A protein and the small-molecule ligand that binds it are described below.
Small molecule (SMILES): CC(=O)N[C@@H]1[C@@H](O)[C@H](O)[C@@H](CO)O[C@H]1O

Sequence of chain 2.A:
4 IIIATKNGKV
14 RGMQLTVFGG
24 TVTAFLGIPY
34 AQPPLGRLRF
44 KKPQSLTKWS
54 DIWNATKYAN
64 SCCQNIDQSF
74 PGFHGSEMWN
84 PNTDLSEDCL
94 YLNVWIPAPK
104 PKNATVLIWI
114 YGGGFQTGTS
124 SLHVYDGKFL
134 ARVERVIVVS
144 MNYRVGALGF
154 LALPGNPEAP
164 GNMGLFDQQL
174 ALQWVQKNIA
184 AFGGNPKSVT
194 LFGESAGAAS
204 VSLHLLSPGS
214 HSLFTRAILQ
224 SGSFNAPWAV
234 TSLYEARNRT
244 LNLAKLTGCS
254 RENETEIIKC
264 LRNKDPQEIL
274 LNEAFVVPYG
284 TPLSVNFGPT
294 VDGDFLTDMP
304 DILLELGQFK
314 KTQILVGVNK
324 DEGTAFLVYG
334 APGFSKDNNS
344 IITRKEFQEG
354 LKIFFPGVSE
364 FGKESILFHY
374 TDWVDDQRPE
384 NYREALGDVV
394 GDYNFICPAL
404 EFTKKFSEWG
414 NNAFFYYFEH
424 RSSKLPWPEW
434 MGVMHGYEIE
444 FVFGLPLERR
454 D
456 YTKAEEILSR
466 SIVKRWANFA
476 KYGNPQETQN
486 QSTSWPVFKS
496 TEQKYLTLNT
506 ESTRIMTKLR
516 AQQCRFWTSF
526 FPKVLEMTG

Binding-site contacts:
Ligand atom O5 contacts residue ASN57 of chain 2.A at 2.4 Å (h-bond).
Ligand atom O6 contacts residue ARG14 of chain 2.A at 4.2 Å.
Ligand atom N2 contacts residue ASN57 of chain 2.A at 3.1 Å (h-bond).
Ligand atom N2 contacts residue ILE55 of chain 2.A at 4.1 Å.
Ligand atom C4 contacts residue ASN57 of chain 2.A at 4.3 Å.
Ligand atom C8 contacts residue ASN57 of chain 2.A at 4.4 Å.
Ligand atom C3 contacts residue ASN57 of chain 2.A at 3.9 Å.
Ligand atom C1 contacts residue ARG14 of chain 2.A at 4.5 Å.
Ligand atom C1 contacts residue ASN57 of chain 2.A at 1.4 Å.
Ligand atom C7 contacts residue ASN57 of chain 2.A at 4.1 Å.
Ligand atom C8 contacts residue ILE55 of chain 2.A at 3.4 Å (hydrophobic).
Ligand atom C5 contacts residue ASN57 of chain 2.A at 3.5 Å.
Ligand atom C4 contacts residue ARG14 of chain 2.A at 4.2 Å.
Ligand atom C5 contacts residue ARG14 of chain 2.A at 4.0 Å.
Ligand atom C7 contacts residue ILE55 of chain 2.A at 4.0 Å (hydrophobic).
Ligand atom C2 contacts residue ASN57 of chain 2.A at 2.7 Å.
Ligand atom O4 contacts residue ARG14 of chain 2.A at 3.2 Å (salt-bridge).